The protein below binds the small molecule below.
Small molecule (SMILES): O=C(O)/C=C/c1ccc(O)cc1

Sequence of chain 1.A:
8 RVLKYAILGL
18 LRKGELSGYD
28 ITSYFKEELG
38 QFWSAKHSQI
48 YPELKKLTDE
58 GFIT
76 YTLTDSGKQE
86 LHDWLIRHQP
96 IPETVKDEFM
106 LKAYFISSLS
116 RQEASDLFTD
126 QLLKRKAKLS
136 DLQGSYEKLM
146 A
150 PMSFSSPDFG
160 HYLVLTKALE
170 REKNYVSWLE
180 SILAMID

Sequence of chain 2.A:
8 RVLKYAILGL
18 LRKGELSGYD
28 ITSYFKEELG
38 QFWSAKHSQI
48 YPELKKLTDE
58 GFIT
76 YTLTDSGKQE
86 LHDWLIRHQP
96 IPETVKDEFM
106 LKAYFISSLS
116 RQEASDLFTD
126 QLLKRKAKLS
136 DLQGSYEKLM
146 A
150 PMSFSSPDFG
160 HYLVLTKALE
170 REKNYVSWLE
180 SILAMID

Binding-site contacts:
Ligand atom O2 contacts residue ALA167 of chain 1.A at 3.5 Å.
Ligand atom C2 contacts residue LEU137 of chain 1.A at 3.7 Å (hydrophobic).
Ligand atom C3' contacts residue LEU164 of chain 1.A at 3.9 Å (hydrophobic).
Ligand atom C4' contacts residue GLU35 of chain 1.A at 4.1 Å.
Ligand atom O1 contacts residue LYS133 of chain 1.A at 3.0 Å (salt-bridge).
Ligand atom C6' contacts residue LEU137 of chain 1.A at 3.6 Å (hydrophobic).
Ligand atom C3 contacts residue ALA167 of chain 1.A at 3.8 Å (hydrophobic).
Ligand atom C2 contacts residue GLN38 of chain 1.A at 3.5 Å.
Ligand atom O1 contacts residue ARG170 of chain 1.A at 3.0 Å (salt-bridge).
Ligand atom C1 contacts residue ARG170 of chain 1.A at 3.6 Å.
Ligand atom C1 contacts residue ALA167 of chain 1.A at 3.5 Å (hydrophobic).
Ligand atom O2 contacts residue GLN38 of chain 1.A at 4.0 Å.
Ligand atom C1 contacts residue THR99 of chain 2.A at 3.3 Å.
Ligand atom O1 contacts residue ALA167 of chain 1.A at 4.0 Å.
Ligand atom C4' contacts residue HIS160 of chain 1.A at 3.5 Å.
Ligand atom C1 contacts residue GLN38 of chain 1.A at 3.8 Å.
Ligand atom C4' contacts residue LEU164 of chain 1.A at 4.0 Å (hydrophobic).
Ligand atom C3' contacts residue HIS160 of chain 1.A at 3.5 Å.
Ligand atom C1' contacts residue GLN38 of chain 1.A at 3.6 Å.
Ligand atom C6' contacts residue LEU164 of chain 1.A at 4.0 Å (hydrophobic).
Ligand atom O2 contacts residue THR99 of chain 2.A at 3.5 Å.
Ligand atom C6' contacts residue GLN38 of chain 1.A at 3.6 Å.
Ligand atom C2 contacts residue ALA167 of chain 1.A at 3.7 Å (hydrophobic).
Ligand atom C1' contacts residue LEU137 of chain 1.A at 4.1 Å (hydrophobic).
Ligand atom C3 contacts residue GLN38 of chain 1.A at 3.6 Å.
Ligand atom O2 contacts residue ARG170 of chain 1.A at 3.4 Å (salt-bridge).
Ligand atom C5' contacts residue LEU164 of chain 1.A at 4.0 Å (hydrophobic).
Ligand atom O1 contacts residue GLN38 of chain 1.A at 4.0 Å.
Ligand atom O4' contacts residue GLU35 of chain 1.A at 3.8 Å.
Ligand atom C2' contacts residue LEU164 of chain 1.A at 4.0 Å (hydrophobic).
Ligand atom C3' contacts residue VAL163 of chain 1.A at 4.0 Å (hydrophobic).
Ligand atom O2 contacts residue PHE39 of chain 1.A at 3.5 Å.
Ligand atom O4' contacts residue HIS160 of chain 1.A at 2.6 Å (h-bond).
Ligand atom C5' contacts residue GLN38 of chain 1.A at 4.0 Å.
Ligand atom O4' contacts residue SER140 of chain 1.A at 3.9 Å.
Ligand atom C3' contacts residue GLU35 of chain 1.A at 4.0 Å.
Ligand atom C2' contacts residue VAL163 of chain 1.A at 3.8 Å (hydrophobic).
Ligand atom O1 contacts residue THR99 of chain 2.A at 2.6 Å (h-bond).
Ligand atom O4' contacts residue LEU164 of chain 1.A at 3.9 Å.
Ligand atom C5' contacts residue SER140 of chain 1.A at 3.9 Å.